Sequence of chain 1.A:
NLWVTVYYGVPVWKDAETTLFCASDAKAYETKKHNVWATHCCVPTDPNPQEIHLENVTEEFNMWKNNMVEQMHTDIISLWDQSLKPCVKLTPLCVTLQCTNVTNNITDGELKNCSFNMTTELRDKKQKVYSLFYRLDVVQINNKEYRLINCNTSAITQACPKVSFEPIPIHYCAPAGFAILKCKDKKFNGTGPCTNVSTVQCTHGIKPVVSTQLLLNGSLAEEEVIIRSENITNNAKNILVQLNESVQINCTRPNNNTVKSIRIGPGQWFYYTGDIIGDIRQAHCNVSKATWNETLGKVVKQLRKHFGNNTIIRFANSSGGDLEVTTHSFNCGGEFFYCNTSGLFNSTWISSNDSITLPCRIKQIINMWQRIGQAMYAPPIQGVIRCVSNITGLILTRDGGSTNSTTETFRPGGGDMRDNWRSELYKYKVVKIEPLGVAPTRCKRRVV

Binding-site contacts:
Ligand atom C3 contacts residue HIS331 of chain 1.A at 3.8 Å.
Ligand atom C8 contacts residue THR299 of chain 1.A at 3.2 Å.
Ligand atom C1 contacts residue HIS331 of chain 1.A at 4.4 Å.
Ligand atom C2 contacts residue ASN333 of chain 1.A at 2.5 Å.
Ligand atom C8 contacts residue HIS331 of chain 1.A at 3.7 Å.
Ligand atom C1 contacts residue THR415 of chain 1.A at 3.8 Å.
Ligand atom O7 contacts residue ASN333 of chain 1.A at 3.5 Å (h-bond).
Ligand atom O5 contacts residue ASN333 of chain 1.A at 2.4 Å (h-bond).
Ligand atom C7 contacts residue ASN297 of chain 1.A at 4.4 Å.
Ligand atom N2 contacts residue ASN333 of chain 1.A at 2.9 Å (h-bond).
Ligand atom C7 contacts residue ASN333 of chain 1.A at 3.3 Å.
Ligand atom O3 contacts residue HIS331 of chain 1.A at 4.1 Å.
Ligand atom C7 contacts residue HIS331 of chain 1.A at 3.8 Å.
Ligand atom C5 contacts residue ASN333 of chain 1.A at 3.7 Å.
Ligand atom C8 contacts residue ASN333 of chain 1.A at 3.8 Å.
Ligand atom C1 contacts residue ASN333 of chain 1.A at 1.5 Å.
Ligand atom C8 contacts residue ASN297 of chain 1.A at 3.4 Å.
Ligand atom O5 contacts residue THR415 of chain 1.A at 4.0 Å.
Ligand atom C4 contacts residue ASN333 of chain 1.A at 4.2 Å.
Ligand atom N2 contacts residue HIS331 of chain 1.A at 3.0 Å (h-bond).
Ligand atom C5 contacts residue THR415 of chain 1.A at 4.5 Å.
Ligand atom C2 contacts residue HIS331 of chain 1.A at 3.9 Å.
Ligand atom C3 contacts residue ASN333 of chain 1.A at 3.7 Å.
Ligand atom O7 contacts residue ASN297 of chain 1.A at 4.3 Å.

This protein binds this small molecule.
Small molecule (SMILES): CC(=O)N[C@H]1[C@H](O[C@H]2[C@H](O)[C@@H](NC(C)=O)CO[C@@H]2CO)O[C@H](CO)[C@@H](O)[C@@H]1O